Sequence of chain 1.B:
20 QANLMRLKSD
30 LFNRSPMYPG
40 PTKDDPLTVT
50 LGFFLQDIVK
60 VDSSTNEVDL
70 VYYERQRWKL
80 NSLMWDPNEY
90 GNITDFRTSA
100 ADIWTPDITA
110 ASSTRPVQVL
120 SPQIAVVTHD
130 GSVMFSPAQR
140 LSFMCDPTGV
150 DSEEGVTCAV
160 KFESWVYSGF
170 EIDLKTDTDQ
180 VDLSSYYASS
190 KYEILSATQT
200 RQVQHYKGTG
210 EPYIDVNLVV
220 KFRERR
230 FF

Binding-site contacts:
Ligand atom N2 contacts residue ASN91 of chain 1.B at 3.0 Å (h-bond).
Ligand atom O5 contacts residue ASN87 of chain 1.B at 3.6 Å (h-bond).
Ligand atom C3 contacts residue ASN91 of chain 1.B at 3.8 Å.
Ligand atom C5 contacts residue ASN87 of chain 1.B at 4.3 Å.
Ligand atom C7 contacts residue ASN91 of chain 1.B at 4.2 Å.
Ligand atom O5 contacts residue ASN91 of chain 1.B at 2.5 Å (h-bond).
Ligand atom C5 contacts residue ASN91 of chain 1.B at 3.7 Å.
Ligand atom C1 contacts residue ASN91 of chain 1.B at 1.4 Å.
Ligand atom C2 contacts residue ASN91 of chain 1.B at 2.5 Å.
Ligand atom C6 contacts residue ASN87 of chain 1.B at 4.3 Å.
Ligand atom O6 contacts residue ASN87 of chain 1.B at 3.2 Å (h-bond).
Ligand atom O3 contacts residue ASN91 of chain 1.B at 4.2 Å.
Ligand atom C4 contacts residue ASN87 of chain 1.B at 4.4 Å.
Ligand atom C4 contacts residue ASN91 of chain 1.B at 4.2 Å.

A protein and the small-molecule ligand that binds it are described below.
Small molecule (SMILES): CC(=O)N[C@@H]1[C@@H](O)[C@H](O)[C@@H](CO)O[C@H]1O